Binding-site contacts:
Ligand atom OE1 contacts residue PRO41 of chain 1.B at 3.6 Å.
Ligand atom N contacts residue ASP85 of chain 1.A at 2.8 Å (salt-bridge).
Ligand atom CB contacts residue ILE10 of chain 1.A at 3.5 Å (hydrophobic).
Ligand atom CE1 contacts residue GLN39 of chain 1.B at 3.5 Å.
Ligand atom CG contacts residue TYR87 of chain 1.A at 3.5 Å (hydrophobic).
Ligand atom O contacts residue PRO41 of chain 1.B at 3.2 Å.
Ligand atom CD contacts residue PRO41 of chain 1.B at 3.6 Å (hydrophobic).
Ligand atom OH contacts residue ILE92 of chain 1.B at 3.4 Å.
Ligand atom CZ contacts residue GLN39 of chain 1.B at 3.5 Å.
Ligand atom CB contacts residue VAL9 of chain 1.A at 3.5 Å (hydrophobic).
Ligand atom O contacts residue ASN41 of chain 1.A at 3.6 Å.
Ligand atom CD1 contacts residue THR90 of chain 1.B at 3.6 Å.
Ligand atom SG contacts residue VAL9 of chain 1.A at 3.6 Å.
Ligand atom CB contacts residue ALA174 of chain 1.B at 3.7 Å (hydrophobic).
Ligand atom CG contacts residue ASP85 of chain 1.A at 3.4 Å.
Ligand atom CD2 contacts residue GLN39 of chain 1.B at 3.7 Å.
Ligand atom C contacts residue ASP85 of chain 1.A at 3.6 Å.
Ligand atom NE2 contacts residue PRO41 of chain 1.B at 3.6 Å.
Ligand atom CD1 contacts residue GLN39 of chain 1.B at 3.2 Å.
Ligand atom CB contacts residue GLU154 of chain 1.B at 3.5 Å.
Ligand atom CB contacts residue ASN41 of chain 1.A at 3.0 Å.
Ligand atom CB contacts residue ASP85 of chain 1.A at 3.4 Å.
Ligand atom CB contacts residue PRO41 of chain 1.B at 3.1 Å (hydrophobic).
Ligand atom CA contacts residue GLU154 of chain 1.B at 3.5 Å.
Ligand atom CA contacts residue ASP85 of chain 1.A at 3.5 Å.
Ligand atom O contacts residue LYS103 of chain 1.A at 3.4 Å (salt-bridge).
Ligand atom CE2 contacts residue ILE92 of chain 1.B at 3.4 Å (hydrophobic).
Ligand atom CD contacts residue ILE92 of chain 1.B at 3.4 Å (hydrophobic).
Ligand atom OG contacts residue GLU154 of chain 1.B at 3.2 Å (salt-bridge).
Ligand atom SG contacts residue ILE10 of chain 1.A at 3.6 Å.
Ligand atom O contacts residue ASN41 of chain 1.A at 3.1 Å (h-bond).
Ligand atom O contacts residue THR40 of chain 1.A at 3.6 Å.
Ligand atom CD2 contacts residue TYR87 of chain 1.A at 3.5 Å (hydrophobic).
Ligand atom CD1 contacts residue TYR87 of chain 1.A at 3.7 Å (hydrophobic).
Ligand atom CG contacts residue GLN39 of chain 1.B at 3.7 Å.
Ligand atom CE1 contacts residue GLN38 of chain 1.A at 3.7 Å.
Ligand atom CD1 contacts residue ASP85 of chain 1.A at 3.4 Å.
Ligand atom NE contacts residue ILE92 of chain 1.B at 3.6 Å.
Ligand atom O contacts residue THR40 of chain 1.A at 3.4 Å.
Ligand atom CG contacts residue ASN41 of chain 1.A at 3.1 Å.

Sequence of chain 1.A:
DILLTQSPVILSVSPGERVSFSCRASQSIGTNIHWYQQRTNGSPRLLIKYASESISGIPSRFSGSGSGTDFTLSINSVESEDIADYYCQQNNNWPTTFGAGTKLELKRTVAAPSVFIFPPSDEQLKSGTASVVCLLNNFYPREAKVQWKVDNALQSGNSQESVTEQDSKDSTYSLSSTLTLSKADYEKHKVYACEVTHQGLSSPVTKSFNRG

Sequence of chain 1.B:
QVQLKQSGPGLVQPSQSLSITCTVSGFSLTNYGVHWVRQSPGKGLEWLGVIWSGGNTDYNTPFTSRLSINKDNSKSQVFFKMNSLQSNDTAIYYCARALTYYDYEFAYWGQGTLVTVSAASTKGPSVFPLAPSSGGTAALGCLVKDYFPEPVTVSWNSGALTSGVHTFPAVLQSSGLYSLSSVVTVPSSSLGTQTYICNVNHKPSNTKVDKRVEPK

A small-molecule ligand and the protein it binds are described below.
Small molecule (SMILES): CC(C)C[C@@H]1NC(=O)[C@H](C)NC(=O)[C@H](CCCN=C(N)N)NC(=O)[C@H](CO)NC(=O)[C@H](CO)NC(=O)[C@H](CC(C)C)NC(=O)[C@H](CC(N)=O)NC(=O)[C@H](Cc2ccc(O)cc2)NC(=O)[C@H](CCC(N)=O)NC(=O)[C@@H](N)CSSC[C@@H](C=O)NC(=O)[C@H](CCCCN)NC1=O